Sequence of chain 7.A:
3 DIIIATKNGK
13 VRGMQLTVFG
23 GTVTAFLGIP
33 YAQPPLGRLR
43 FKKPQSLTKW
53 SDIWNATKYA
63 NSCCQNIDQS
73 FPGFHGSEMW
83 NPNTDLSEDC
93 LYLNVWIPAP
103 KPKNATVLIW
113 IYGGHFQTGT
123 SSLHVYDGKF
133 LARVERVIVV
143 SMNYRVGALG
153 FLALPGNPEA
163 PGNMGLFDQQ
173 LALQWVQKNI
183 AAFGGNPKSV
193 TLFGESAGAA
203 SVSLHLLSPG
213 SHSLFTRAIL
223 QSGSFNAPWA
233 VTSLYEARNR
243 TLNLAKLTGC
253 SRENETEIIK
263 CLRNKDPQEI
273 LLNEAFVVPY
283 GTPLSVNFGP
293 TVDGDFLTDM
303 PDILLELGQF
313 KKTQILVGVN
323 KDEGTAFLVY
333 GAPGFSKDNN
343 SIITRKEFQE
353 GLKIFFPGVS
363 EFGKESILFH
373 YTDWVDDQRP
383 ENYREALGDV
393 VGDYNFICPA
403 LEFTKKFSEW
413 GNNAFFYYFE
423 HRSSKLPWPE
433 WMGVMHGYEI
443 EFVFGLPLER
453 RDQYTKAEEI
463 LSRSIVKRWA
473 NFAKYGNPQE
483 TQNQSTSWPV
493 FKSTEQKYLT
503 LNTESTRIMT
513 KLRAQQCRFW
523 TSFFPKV

Binding-site contacts:
Ligand atom O7 contacts residue ASN106 of chain 7.A at 3.9 Å.
Ligand atom C5 contacts residue LYS190 of chain 7.A at 3.8 Å.
Ligand atom C3 contacts residue ASN188 of chain 7.A at 4.2 Å.
Ligand atom C3 contacts residue ASN106 of chain 7.A at 3.9 Å.
Ligand atom O2 contacts residue SER191 of chain 7.A at 4.3 Å.
Ligand atom O7 contacts residue LYS105 of chain 7.A at 4.5 Å.
Ligand atom C6 contacts residue LYS190 of chain 7.A at 4.3 Å.
Ligand atom O2 contacts residue ASN188 of chain 7.A at 3.4 Å (h-bond).
Ligand atom C3 contacts residue SER191 of chain 7.A at 3.7 Å.
Ligand atom C1 contacts residue ASN188 of chain 7.A at 3.8 Å.
Ligand atom C1 contacts residue LYS190 of chain 7.A at 4.4 Å.
Ligand atom C5 contacts residue ASN188 of chain 7.A at 4.0 Å.
Ligand atom O3 contacts residue LYS190 of chain 7.A at 4.2 Å.
Ligand atom C8 contacts residue ASN106 of chain 7.A at 3.3 Å.
Ligand atom C5 contacts residue ASN106 of chain 7.A at 3.8 Å.
Ligand atom C1 contacts residue ASN106 of chain 7.A at 1.5 Å.
Ligand atom C2 contacts residue ASN188 of chain 7.A at 3.9 Å.
Ligand atom O4 contacts residue LYS190 of chain 7.A at 3.3 Å (salt-bridge).
Ligand atom C4 contacts residue LYS190 of chain 7.A at 3.6 Å.
Ligand atom O3 contacts residue LYS476 of chain 7.A at 3.8 Å.
Ligand atom C2 contacts residue ASN106 of chain 7.A at 2.5 Å.
Ligand atom O3 contacts residue SER191 of chain 7.A at 3.1 Å (h-bond).
Ligand atom C1 contacts residue ASN188 of chain 7.A at 3.7 Å.
Ligand atom C3 contacts residue LYS190 of chain 7.A at 3.6 Å.
Ligand atom C7 contacts residue ASN106 of chain 7.A at 3.3 Å.
Ligand atom C4 contacts residue LYS190 of chain 7.A at 4.4 Å.
Ligand atom C5 contacts residue LYS190 of chain 7.A at 4.5 Å.
Ligand atom O3 contacts residue ARG219 of chain 7.A at 3.9 Å.
Ligand atom C4 contacts residue ASN106 of chain 7.A at 4.4 Å.
Ligand atom O5 contacts residue ASN106 of chain 7.A at 2.5 Å (h-bond).
Ligand atom C6 contacts residue ASN188 of chain 7.A at 4.1 Å.
Ligand atom O5 contacts residue ASN188 of chain 7.A at 3.5 Å (h-bond).
Ligand atom N2 contacts residue ASN106 of chain 7.A at 3.0 Å (h-bond).
Ligand atom O6 contacts residue ASN188 of chain 7.A at 3.5 Å (h-bond).

The small molecule below binds the protein below.
Small molecule (SMILES): CC(=O)N[C@H]1CO[C@H](CO[C@H]2O[C@@H](C)[C@@H](O)[C@@H](O)[C@@H]2O)[C@@H](O)[C@@H]1O